Binding-site contacts:
Ligand atom C contacts residue ARG476 of chain 1.C at 3.7 Å.
Ligand atom C contacts residue THR471 of chain 1.C at 4.1 Å.
Ligand atom OE1 contacts residue GLU696 of chain 1.C at 2.9 Å (salt-bridge).
Ligand atom CG contacts residue TYR441 of chain 1.C at 3.6 Å (hydrophobic).
Ligand atom CD contacts residue GLY644 of chain 1.C at 4.0 Å.
Ligand atom CB contacts residue GLU696 of chain 1.C at 3.3 Å.
Ligand atom OE1 contacts residue THR646 of chain 1.C at 2.7 Å (h-bond).
Ligand atom N contacts residue THR471 of chain 1.C at 2.6 Å (h-bond).
Ligand atom OE1 contacts residue SER645 of chain 1.C at 2.9 Å (h-bond).
Ligand atom OE2 contacts residue SER645 of chain 1.C at 2.5 Å (h-bond).
Ligand atom CG contacts residue SER645 of chain 1.C at 3.9 Å.
Ligand atom C contacts residue TYR441 of chain 1.C at 3.4 Å (hydrophobic).
Ligand atom O contacts residue TYR441 of chain 1.C at 3.2 Å.
Ligand atom CG contacts residue GLY644 of chain 1.C at 4.2 Å.
Ligand atom CD contacts residue GLU696 of chain 1.C at 3.9 Å.
Ligand atom CD contacts residue SER645 of chain 1.C at 3.1 Å.
Ligand atom CA contacts residue TYR441 of chain 1.C at 4.1 Å (hydrophobic).
Ligand atom CA contacts residue THR471 of chain 1.C at 3.2 Å.
Ligand atom OE2 contacts residue GLY644 of chain 1.C at 3.0 Å.
Ligand atom OXT contacts residue ARG476 of chain 1.C at 3.0 Å (salt-bridge).
Ligand atom OE2 contacts residue THR646 of chain 1.C at 2.4 Å (h-bond).
Ligand atom O contacts residue ARG476 of chain 1.C at 3.7 Å.
Ligand atom OE2 contacts residue LYS647 of chain 1.C at 4.2 Å.
Ligand atom CG contacts residue GLU696 of chain 1.C at 4.1 Å.
Ligand atom N contacts residue TYR723 of chain 1.C at 3.5 Å.
Ligand atom N contacts residue PRO469 of chain 1.C at 3.2 Å (h-bond).
Ligand atom O contacts residue THR471 of chain 1.C at 4.0 Å.
Ligand atom OXT contacts residue GLY644 of chain 1.C at 4.1 Å.
Ligand atom CB contacts residue TYR441 of chain 1.C at 3.5 Å (hydrophobic).
Ligand atom O contacts residue LEU470 of chain 1.C at 3.4 Å.
Ligand atom CA contacts residue SER645 of chain 1.C at 3.5 Å.
Ligand atom C contacts residue SER645 of chain 1.C at 3.9 Å.
Ligand atom CB contacts residue SER645 of chain 1.C at 4.2 Å.
Ligand atom OXT contacts residue TYR441 of chain 1.C at 3.8 Å.
Ligand atom O contacts residue PRO469 of chain 1.C at 3.8 Å.
Ligand atom N contacts residue LEU470 of chain 1.C at 3.8 Å.
Ligand atom CD contacts residue THR646 of chain 1.C at 3.2 Å.
Ligand atom CA contacts residue GLU696 of chain 1.C at 3.4 Å.
Ligand atom N contacts residue GLU696 of chain 1.C at 3.4 Å (salt-bridge).
Ligand atom OXT contacts residue SER645 of chain 1.C at 3.2 Å (h-bond).

Sequence of chain 1.C:
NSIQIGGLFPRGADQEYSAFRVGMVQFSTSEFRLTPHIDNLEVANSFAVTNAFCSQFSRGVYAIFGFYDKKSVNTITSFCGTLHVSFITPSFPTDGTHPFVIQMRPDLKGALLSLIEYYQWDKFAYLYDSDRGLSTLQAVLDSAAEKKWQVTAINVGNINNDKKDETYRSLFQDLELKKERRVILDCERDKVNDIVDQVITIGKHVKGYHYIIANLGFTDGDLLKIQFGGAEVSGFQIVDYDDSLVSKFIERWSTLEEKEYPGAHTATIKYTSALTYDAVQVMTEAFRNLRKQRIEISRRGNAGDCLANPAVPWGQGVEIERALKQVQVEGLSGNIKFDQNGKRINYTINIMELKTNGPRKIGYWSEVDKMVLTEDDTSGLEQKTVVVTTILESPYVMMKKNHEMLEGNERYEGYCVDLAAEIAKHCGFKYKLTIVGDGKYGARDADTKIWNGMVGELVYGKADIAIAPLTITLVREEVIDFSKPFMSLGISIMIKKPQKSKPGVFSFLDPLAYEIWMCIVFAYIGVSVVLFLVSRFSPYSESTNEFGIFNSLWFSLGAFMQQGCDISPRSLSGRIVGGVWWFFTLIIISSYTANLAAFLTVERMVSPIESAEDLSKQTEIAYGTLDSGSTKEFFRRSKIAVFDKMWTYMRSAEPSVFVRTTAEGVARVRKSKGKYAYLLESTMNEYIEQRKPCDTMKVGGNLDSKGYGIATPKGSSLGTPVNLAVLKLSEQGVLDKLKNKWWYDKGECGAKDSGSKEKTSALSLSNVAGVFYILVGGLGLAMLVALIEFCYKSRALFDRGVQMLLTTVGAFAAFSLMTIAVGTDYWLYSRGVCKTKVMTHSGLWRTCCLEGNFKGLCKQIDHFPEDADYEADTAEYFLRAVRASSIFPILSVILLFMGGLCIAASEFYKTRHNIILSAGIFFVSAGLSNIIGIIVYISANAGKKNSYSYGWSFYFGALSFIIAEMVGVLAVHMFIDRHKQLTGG

The protein below binds the small molecule below.
Small molecule (SMILES): N[C@@H](CCC(=O)O)C(=O)O